The small molecule below binds the protein below.
Small molecule (SMILES): O=C[C@H](O)COP(=O)(O)O

Binding-site contacts:
Ligand atom C1 contacts residue THR152 of chain 1.B at 4.3 Å.
Ligand atom O1 contacts residue SER150 of chain 1.B at 3.7 Å.
Ligand atom C1 contacts residue SER150 of chain 1.B at 4.3 Å.
Ligand atom O1P contacts residue CYS151 of chain 1.B at 3.2 Å (h-bond).
Ligand atom C3 contacts residue ARG234 of chain 1.B at 4.4 Å.
Ligand atom O3P contacts residue GLY212 of chain 1.B at 4.0 Å.
Ligand atom O2 contacts residue THR181 of chain 1.B at 3.8 Å.
Ligand atom O3P contacts residue THR152 of chain 1.B at 2.8 Å (h-bond).
Ligand atom O1 contacts residue CYS151 of chain 1.B at 2.7 Å (h-bond).
Ligand atom O2P contacts residue THR152 of chain 1.B at 2.9 Å (h-bond).
Ligand atom O1P contacts residue THR152 of chain 1.B at 4.0 Å.
Ligand atom O2P contacts residue ALA213 of chain 1.B at 4.4 Å.
Ligand atom O2P contacts residue CYS151 of chain 1.B at 3.4 Å (h-bond).
Ligand atom P contacts residue GLY212 of chain 1.B at 3.7 Å.
Ligand atom P contacts residue HIS178 of chain 1.B at 4.3 Å.
Ligand atom O2P contacts residue GLY212 of chain 1.B at 4.2 Å.
Ligand atom O1P contacts residue HIS178 of chain 1.B at 3.3 Å (h-bond).
Ligand atom O4P contacts residue GLY212 of chain 1.B at 2.9 Å (h-bond).
Ligand atom P contacts residue CYS151 of chain 1.B at 4.0 Å.
Ligand atom O2P contacts residue THR153 of chain 1.B at 4.4 Å.
Ligand atom C2 contacts residue HIS178 of chain 1.B at 4.3 Å.
Ligand atom O2P contacts residue THR211 of chain 1.B at 4.0 Å.
Ligand atom O3P contacts residue THR211 of chain 1.B at 2.7 Å (h-bond).
Ligand atom O2P contacts residue SER150 of chain 1.B at 2.8 Å (h-bond).
Ligand atom O1P contacts residue ARG234 of chain 1.B at 4.2 Å.
Ligand atom O4P contacts residue THR211 of chain 1.B at 4.0 Å.
Ligand atom C2 contacts residue CYS151 of chain 1.B at 2.8 Å (hydrophobic).
Ligand atom O2 contacts residue HIS178 of chain 1.B at 3.5 Å (h-bond).
Ligand atom O1 contacts residue TYR320 of chain 1.B at 4.0 Å.
Ligand atom O4P contacts residue SER150 of chain 1.B at 4.4 Å.
Ligand atom C1 contacts residue CYS151 of chain 1.B at 1.6 Å (hydrophobic).
Ligand atom P contacts residue THR211 of chain 1.B at 3.6 Å.
Ligand atom P contacts residue SER150 of chain 1.B at 4.1 Å.
Ligand atom O3P contacts residue HIS178 of chain 1.B at 3.7 Å.
Ligand atom O2 contacts residue CYS151 of chain 1.B at 3.0 Å (h-bond).
Ligand atom C3 contacts residue HIS178 of chain 1.B at 4.3 Å.
Ligand atom P contacts residue THR152 of chain 1.B at 3.4 Å.
Ligand atom C3 contacts residue CYS151 of chain 1.B at 3.5 Å (hydrophobic).

Sequence of chain 1.B:
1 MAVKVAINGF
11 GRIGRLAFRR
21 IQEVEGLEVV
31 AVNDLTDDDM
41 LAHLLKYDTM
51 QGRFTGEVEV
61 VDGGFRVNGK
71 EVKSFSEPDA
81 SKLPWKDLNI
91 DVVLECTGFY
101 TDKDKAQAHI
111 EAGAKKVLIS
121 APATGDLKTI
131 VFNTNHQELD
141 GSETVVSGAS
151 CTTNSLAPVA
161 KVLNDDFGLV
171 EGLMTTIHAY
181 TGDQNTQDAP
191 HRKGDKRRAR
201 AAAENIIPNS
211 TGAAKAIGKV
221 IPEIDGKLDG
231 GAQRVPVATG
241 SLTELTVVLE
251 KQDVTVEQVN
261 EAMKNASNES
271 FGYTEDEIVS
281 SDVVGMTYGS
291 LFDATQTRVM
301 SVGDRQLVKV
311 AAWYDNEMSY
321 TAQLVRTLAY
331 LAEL